Sequence of chain 1.A:
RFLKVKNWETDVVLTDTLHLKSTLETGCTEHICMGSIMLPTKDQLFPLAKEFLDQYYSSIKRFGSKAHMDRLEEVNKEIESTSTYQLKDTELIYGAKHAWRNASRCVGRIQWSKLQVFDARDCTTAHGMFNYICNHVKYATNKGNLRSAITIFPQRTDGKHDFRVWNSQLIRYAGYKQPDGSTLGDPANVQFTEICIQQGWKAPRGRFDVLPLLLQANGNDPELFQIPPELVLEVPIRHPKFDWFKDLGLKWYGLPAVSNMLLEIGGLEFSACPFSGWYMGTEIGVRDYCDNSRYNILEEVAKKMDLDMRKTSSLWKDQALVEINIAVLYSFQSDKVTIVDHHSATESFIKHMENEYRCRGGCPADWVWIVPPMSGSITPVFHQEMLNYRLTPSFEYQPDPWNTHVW

Binding-site contacts:
Ligand atom F15 contacts residue MET274 of chain 1.A at 2.8 Å.
Ligand atom C07 contacts residue GLY290 of chain 1.A at 3.4 Å.
Ligand atom C22 contacts residue TRP382 of chain 1.A at 3.6 Å (hydrophobic).
Ligand atom N01 contacts residue GLU296 of chain 1.A at 2.6 Å (salt-bridge).
Ligand atom C08 contacts residue GLU296 of chain 1.A at 3.4 Å.
Ligand atom C14 contacts residue HEM1 of chain 1.C at 3.0 Å.
Ligand atom C07 contacts residue PHE288 of chain 1.A at 3.7 Å (hydrophobic).
Ligand atom C13 contacts residue HEM1 of chain 1.C at 3.5 Å.
Ligand atom N02 contacts residue GLU296 of chain 1.A at 2.7 Å (salt-bridge).
Ligand atom C07 contacts residue PRO269 of chain 1.A at 3.7 Å (hydrophobic).
Ligand atom C12 contacts residue HEM1 of chain 1.C at 3.1 Å.
Ligand atom C08 contacts residue VAL271 of chain 1.A at 3.8 Å (hydrophobic).
Ligand atom C02 contacts residue GLU296 of chain 1.A at 3.5 Å.
Ligand atom C02 contacts residue TRP291 of chain 1.A at 3.7 Å (hydrophobic).
Ligand atom C05 contacts residue VAL271 of chain 1.A at 3.6 Å (hydrophobic).
Ligand atom C06 contacts residue GLU296 of chain 1.A at 3.4 Å.
Ligand atom N01 contacts residue PRO269 of chain 1.A at 3.8 Å.
Ligand atom C16 contacts residue VAL271 of chain 1.A at 3.1 Å (hydrophobic).
Ligand atom C22 contacts residue MET40 of chain 1.A at 3.8 Å (hydrophobic).
Ligand atom C16 contacts residue HEM1 of chain 1.C at 3.6 Å.
Ligand atom C11 contacts residue VAL271 of chain 1.A at 3.6 Å (hydrophobic).
Ligand atom F16 contacts residue VAL271 of chain 1.A at 3.3 Å.
Ligand atom C03 contacts residue PRO269 of chain 1.A at 3.7 Å (hydrophobic).
Ligand atom C03 contacts residue HEM1 of chain 1.C at 3.2 Å.
Ligand atom C15 contacts residue VAL271 of chain 1.A at 3.4 Å (hydrophobic).
Ligand atom C02 contacts residue HEM1 of chain 1.C at 3.5 Å.
Ligand atom C15 contacts residue HEM1 of chain 1.C at 3.1 Å.
Ligand atom N02 contacts residue TRP291 of chain 1.A at 2.7 Å (h-bond).
Ligand atom N02 contacts residue TYR292 of chain 1.A at 3.7 Å.
Ligand atom C18 contacts residue HEM1 of chain 1.C at 3.6 Å.
Ligand atom C22 contacts residue H4B1 of chain 1.D at 3.2 Å.
Ligand atom C07 contacts residue SER289 of chain 1.A at 3.7 Å.
Ligand atom C02 contacts residue PRO269 of chain 1.A at 3.7 Å (hydrophobic).
Ligand atom N02 contacts residue HEM1 of chain 1.C at 3.2 Å.
Ligand atom F15 contacts residue HEM1 of chain 1.C at 2.9 Å.
Ligand atom F15 contacts residue VAL271 of chain 1.A at 3.2 Å.
Ligand atom C11 contacts residue HEM1 of chain 1.C at 3.5 Å.
Ligand atom C09 contacts residue HEM1 of chain 1.C at 3.2 Å.
Ligand atom C07 contacts residue HEM1 of chain 1.C at 3.5 Å.
Ligand atom F16 contacts residue HEM1 of chain 1.C at 3.1 Å.

This small molecule binds to this protein.
Small molecule (SMILES): Cc1cc(N)nc(CCc2cc(CCCN(C)C)cc(F)c2F)c1